A protein and the small-molecule ligand that binds it are described below.
Small molecule (SMILES): CC(=O)N[C@@H]1[C@@H](O)[C@H](O)[C@@H](CO)O[C@H]1O

Sequence of chain 28.G:
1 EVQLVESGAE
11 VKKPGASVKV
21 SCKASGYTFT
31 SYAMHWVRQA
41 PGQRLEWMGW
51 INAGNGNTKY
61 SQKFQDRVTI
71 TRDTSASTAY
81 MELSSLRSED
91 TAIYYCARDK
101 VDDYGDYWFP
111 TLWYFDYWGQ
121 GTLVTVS

Sequence of chain 28.E:
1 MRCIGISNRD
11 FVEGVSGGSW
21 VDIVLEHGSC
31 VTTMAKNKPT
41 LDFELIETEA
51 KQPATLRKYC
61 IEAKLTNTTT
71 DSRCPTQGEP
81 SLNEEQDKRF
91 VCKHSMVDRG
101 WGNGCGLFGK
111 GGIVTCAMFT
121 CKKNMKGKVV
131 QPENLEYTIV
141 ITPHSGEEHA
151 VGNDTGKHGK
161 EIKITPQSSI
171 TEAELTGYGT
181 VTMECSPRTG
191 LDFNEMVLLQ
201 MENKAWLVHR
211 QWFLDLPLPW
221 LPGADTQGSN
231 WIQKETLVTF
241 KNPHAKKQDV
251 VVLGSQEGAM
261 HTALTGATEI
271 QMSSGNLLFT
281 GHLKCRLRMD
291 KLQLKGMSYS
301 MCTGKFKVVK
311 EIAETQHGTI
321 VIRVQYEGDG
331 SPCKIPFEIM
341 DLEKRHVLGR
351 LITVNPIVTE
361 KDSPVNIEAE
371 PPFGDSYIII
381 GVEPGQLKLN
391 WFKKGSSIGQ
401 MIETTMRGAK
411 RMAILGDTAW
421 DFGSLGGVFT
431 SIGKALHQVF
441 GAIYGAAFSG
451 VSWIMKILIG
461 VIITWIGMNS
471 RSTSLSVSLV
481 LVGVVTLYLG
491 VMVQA

Binding-site contacts:
Ligand atom O3 contacts residue ASN67 of chain 28.E at 4.4 Å.
Ligand atom C3 contacts residue ASN67 of chain 28.E at 3.8 Å.
Ligand atom N2 contacts residue GLN65 of chain 28.G at 4.4 Å.
Ligand atom C8 contacts residue ASN67 of chain 28.E at 3.6 Å.
Ligand atom C4 contacts residue ASP66 of chain 28.G at 3.8 Å.
Ligand atom O7 contacts residue ASN67 of chain 28.E at 4.1 Å.
Ligand atom C1 contacts residue ASN67 of chain 28.E at 1.4 Å.
Ligand atom O6 contacts residue GLN65 of chain 28.G at 4.2 Å.
Ligand atom C7 contacts residue ASN67 of chain 28.E at 3.6 Å.
Ligand atom C3 contacts residue GLN65 of chain 28.G at 4.1 Å.
Ligand atom N2 contacts residue ASN67 of chain 28.E at 3.1 Å (h-bond).
Ligand atom C2 contacts residue GLN65 of chain 28.G at 3.4 Å.
Ligand atom C6 contacts residue TYR60 of chain 28.G at 3.8 Å (hydrophobic).
Ligand atom C1 contacts residue GLN65 of chain 28.G at 3.7 Å.
Ligand atom O4 contacts residue ASP66 of chain 28.G at 4.2 Å.
Ligand atom C5 contacts residue TYR60 of chain 28.G at 4.2 Å (hydrophobic).
Ligand atom O7 contacts residue MET118 of chain 28.E at 3.9 Å.
Ligand atom O6 contacts residue ASP66 of chain 28.G at 2.8 Å (salt-bridge).
Ligand atom O3 contacts residue GLN65 of chain 28.G at 3.2 Å.
Ligand atom C8 contacts residue GLN65 of chain 28.G at 3.5 Å.
Ligand atom C2 contacts residue ASN67 of chain 28.E at 2.5 Å.
Ligand atom O3 contacts residue ASP66 of chain 28.G at 3.8 Å.
Ligand atom C6 contacts residue ASP66 of chain 28.G at 4.2 Å.
Ligand atom O5 contacts residue GLN65 of chain 28.G at 3.9 Å.
Ligand atom O7 contacts residue ARG89 of chain 28.E at 4.0 Å.
Ligand atom C4 contacts residue ASN67 of chain 28.E at 4.2 Å.
Ligand atom C5 contacts residue ASN67 of chain 28.E at 3.6 Å.
Ligand atom O5 contacts residue TYR60 of chain 28.G at 3.5 Å.
Ligand atom C6 contacts residue GLN65 of chain 28.G at 4.1 Å.
Ligand atom C3 contacts residue ASP66 of chain 28.G at 4.3 Å.
Ligand atom O5 contacts residue ASN67 of chain 28.E at 2.4 Å (h-bond).